Sequence of chain 1.A:
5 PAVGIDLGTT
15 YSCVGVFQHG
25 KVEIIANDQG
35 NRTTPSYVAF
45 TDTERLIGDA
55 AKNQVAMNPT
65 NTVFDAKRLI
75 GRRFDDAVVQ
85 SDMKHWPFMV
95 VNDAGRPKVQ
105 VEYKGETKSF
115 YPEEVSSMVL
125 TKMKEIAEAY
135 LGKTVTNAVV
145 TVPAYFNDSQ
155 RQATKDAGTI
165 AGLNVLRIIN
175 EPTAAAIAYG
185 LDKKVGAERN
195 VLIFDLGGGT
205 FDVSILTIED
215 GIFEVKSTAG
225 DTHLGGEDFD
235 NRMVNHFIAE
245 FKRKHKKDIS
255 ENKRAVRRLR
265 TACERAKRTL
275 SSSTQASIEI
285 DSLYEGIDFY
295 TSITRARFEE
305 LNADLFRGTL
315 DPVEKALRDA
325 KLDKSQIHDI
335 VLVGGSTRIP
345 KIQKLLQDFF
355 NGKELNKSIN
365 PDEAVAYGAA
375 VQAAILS

A small-molecule ligand and the protein it binds are described below.
Small molecule (SMILES): Nc1ncnc2c1nc(NCc1ccc3ccccc3n1)n2[C@@H]1O[C@H](CO)[C@@H](O)[C@H]1O

Binding-site contacts:
Ligand atom O11 contacts residue SER340 of chain 1.A at 3.3 Å (h-bond).
Ligand atom N7 contacts residue ARG342 of chain 1.A at 3.3 Å (salt-bridge).
Ligand atom O30 contacts residue GLY202 of chain 1.A at 3.4 Å.
Ligand atom C8 contacts residue GLY339 of chain 1.A at 3.5 Å.
Ligand atom N7 contacts residue GLY339 of chain 1.A at 3.8 Å.
Ligand atom O30 contacts residue GLY230 of chain 1.A at 3.4 Å.
Ligand atom O30 contacts residue GLU231 of chain 1.A at 3.6 Å (salt-bridge).
Ligand atom N15 contacts residue ARG272 of chain 1.A at 3.8 Å.
Ligand atom C23 contacts residue ARG272 of chain 1.A at 3.8 Å.
Ligand atom C14 contacts residue GLU268 of chain 1.A at 3.5 Å.
Ligand atom C20 contacts residue ARG272 of chain 1.A at 3.7 Å.
Ligand atom C2 contacts residue ILE343 of chain 1.A at 3.8 Å (hydrophobic).
Ligand atom O31 contacts residue LYS271 of chain 1.A at 2.8 Å (salt-bridge).
Ligand atom C9 contacts residue GLY339 of chain 1.A at 3.2 Å.
Ligand atom O11 contacts residue GLY339 of chain 1.A at 3.2 Å.
Ligand atom C10 contacts residue GLY339 of chain 1.A at 3.8 Å.
Ligand atom C17 contacts residue ASP366 of chain 1.A at 3.5 Å.
Ligand atom C4 contacts residue ARG272 of chain 1.A at 3.8 Å.
Ligand atom C25 contacts residue ARG272 of chain 1.A at 3.5 Å.
Ligand atom N5 contacts residue GLY339 of chain 1.A at 3.3 Å (h-bond).
Ligand atom C4 contacts residue ARG342 of chain 1.A at 3.7 Å.
Ligand atom N1 contacts residue SER275 of chain 1.A at 2.7 Å (h-bond).
Ligand atom N3 contacts residue GLY339 of chain 1.A at 3.7 Å.
Ligand atom N1 contacts residue ARG272 of chain 1.A at 3.8 Å.
Ligand atom C27 contacts residue ARG272 of chain 1.A at 3.3 Å.
Ligand atom C6 contacts residue ARG342 of chain 1.A at 3.6 Å.
Ligand atom N15 contacts residue SER275 of chain 1.A at 3.8 Å.
Ligand atom C12 contacts residue GLY202 of chain 1.A at 3.6 Å.
Ligand atom C2 contacts residue SER275 of chain 1.A at 3.3 Å.
Ligand atom O31 contacts residue GLU268 of chain 1.A at 2.7 Å (salt-bridge).
Ligand atom O30 contacts residue LYS271 of chain 1.A at 3.4 Å (salt-bridge).
Ligand atom C26 contacts residue ARG272 of chain 1.A at 3.2 Å.
Ligand atom N15 contacts residue ARG342 of chain 1.A at 3.3 Å.
Ligand atom C28 contacts residue GLY202 of chain 1.A at 3.8 Å.
Ligand atom C4 contacts residue SER275 of chain 1.A at 3.7 Å.
Ligand atom N16 contacts residue ARG342 of chain 1.A at 3.7 Å.
Ligand atom C17 contacts residue ARG342 of chain 1.A at 3.5 Å.
Ligand atom C6 contacts residue GLY339 of chain 1.A at 3.6 Å.
Ligand atom C8 contacts residue ARG272 of chain 1.A at 3.6 Å.
Ligand atom C22 contacts residue ARG272 of chain 1.A at 3.5 Å.